Sequence of chain 1.D:
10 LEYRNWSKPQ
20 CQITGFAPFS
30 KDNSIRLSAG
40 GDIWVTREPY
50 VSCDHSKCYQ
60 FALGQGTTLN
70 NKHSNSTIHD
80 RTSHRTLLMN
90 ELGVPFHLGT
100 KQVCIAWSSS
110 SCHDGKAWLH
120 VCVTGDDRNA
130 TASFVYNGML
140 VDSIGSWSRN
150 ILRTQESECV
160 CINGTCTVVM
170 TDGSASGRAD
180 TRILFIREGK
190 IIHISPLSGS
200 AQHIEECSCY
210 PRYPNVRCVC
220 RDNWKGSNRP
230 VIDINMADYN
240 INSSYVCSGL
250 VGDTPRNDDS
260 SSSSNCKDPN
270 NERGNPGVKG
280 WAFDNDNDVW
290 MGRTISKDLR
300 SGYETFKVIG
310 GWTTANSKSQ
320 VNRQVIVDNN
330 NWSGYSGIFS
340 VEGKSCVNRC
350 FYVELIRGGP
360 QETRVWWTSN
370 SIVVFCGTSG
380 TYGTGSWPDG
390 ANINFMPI

Binding-site contacts:
Ligand atom C7 contacts residue ASN162 of chain 1.D at 3.5 Å.
Ligand atom C8 contacts residue TYR212 of chain 1.D at 3.6 Å (hydrophobic).
Ligand atom O5 contacts residue ASN162 of chain 1.D at 2.4 Å (h-bond).
Ligand atom C4 contacts residue ASN162 of chain 1.D at 4.2 Å.
Ligand atom N2 contacts residue ASN162 of chain 1.D at 2.9 Å (h-bond).
Ligand atom O7 contacts residue ASN162 of chain 1.D at 3.7 Å.
Ligand atom C2 contacts residue ASN162 of chain 1.D at 2.5 Å.
Ligand atom C1 contacts residue ASN162 of chain 1.D at 1.4 Å.
Ligand atom C5 contacts residue ASN162 of chain 1.D at 3.6 Å.
Ligand atom C3 contacts residue ASN162 of chain 1.D at 3.8 Å.

A protein and the small-molecule ligand that binds it are described below.
Small molecule (SMILES): CC(=O)N[C@@H]1[C@@H](O)[C@H](O)[C@@H](CO)O[C@H]1O